A small-molecule ligand and the protein it binds are described below.
Small molecule (SMILES): CC(=O)N[C@@H]1[C@@H](O)[C@H](O)[C@@H](CO)O[C@H]1O

Sequence of chain 1.D:
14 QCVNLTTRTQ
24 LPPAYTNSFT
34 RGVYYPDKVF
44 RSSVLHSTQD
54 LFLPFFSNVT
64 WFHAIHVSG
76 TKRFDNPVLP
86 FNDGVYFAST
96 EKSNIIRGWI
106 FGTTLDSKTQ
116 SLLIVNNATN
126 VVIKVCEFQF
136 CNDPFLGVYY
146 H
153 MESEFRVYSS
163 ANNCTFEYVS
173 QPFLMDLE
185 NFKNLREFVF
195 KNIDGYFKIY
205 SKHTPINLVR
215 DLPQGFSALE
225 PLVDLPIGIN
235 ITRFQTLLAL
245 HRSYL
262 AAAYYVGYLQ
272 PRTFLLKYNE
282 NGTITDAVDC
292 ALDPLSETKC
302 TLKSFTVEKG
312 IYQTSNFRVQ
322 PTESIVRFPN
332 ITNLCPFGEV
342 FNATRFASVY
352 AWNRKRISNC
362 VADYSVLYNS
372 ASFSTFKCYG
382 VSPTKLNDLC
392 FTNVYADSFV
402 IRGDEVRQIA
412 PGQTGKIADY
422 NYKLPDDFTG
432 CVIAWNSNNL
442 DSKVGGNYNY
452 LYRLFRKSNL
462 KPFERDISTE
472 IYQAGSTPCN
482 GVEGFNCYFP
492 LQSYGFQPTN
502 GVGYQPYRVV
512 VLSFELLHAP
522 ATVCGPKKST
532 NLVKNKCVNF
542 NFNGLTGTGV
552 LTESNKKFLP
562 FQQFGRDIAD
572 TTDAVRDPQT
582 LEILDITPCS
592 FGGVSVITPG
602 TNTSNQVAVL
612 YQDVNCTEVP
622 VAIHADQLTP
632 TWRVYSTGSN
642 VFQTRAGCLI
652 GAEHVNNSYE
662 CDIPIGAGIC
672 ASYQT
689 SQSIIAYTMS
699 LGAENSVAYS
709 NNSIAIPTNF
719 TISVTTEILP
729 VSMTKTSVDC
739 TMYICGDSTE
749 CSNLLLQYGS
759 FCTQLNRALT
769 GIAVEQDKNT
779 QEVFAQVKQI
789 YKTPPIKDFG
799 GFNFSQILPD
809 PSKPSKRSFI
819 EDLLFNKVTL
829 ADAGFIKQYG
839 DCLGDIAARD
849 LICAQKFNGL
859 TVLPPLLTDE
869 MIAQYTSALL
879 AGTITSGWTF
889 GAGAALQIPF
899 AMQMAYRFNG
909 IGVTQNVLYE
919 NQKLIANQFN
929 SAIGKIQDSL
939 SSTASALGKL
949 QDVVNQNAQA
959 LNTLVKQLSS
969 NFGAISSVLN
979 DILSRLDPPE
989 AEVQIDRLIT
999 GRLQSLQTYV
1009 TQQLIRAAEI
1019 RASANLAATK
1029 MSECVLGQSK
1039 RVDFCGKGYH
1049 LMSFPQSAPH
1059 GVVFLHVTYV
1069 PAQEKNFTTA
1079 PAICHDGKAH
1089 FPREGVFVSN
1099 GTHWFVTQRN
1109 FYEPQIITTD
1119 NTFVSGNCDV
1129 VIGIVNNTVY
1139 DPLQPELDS

Binding-site contacts:
Ligand atom C3 contacts residue ASN657 of chain 1.D at 3.8 Å.
Ligand atom C2 contacts residue ASN657 of chain 1.D at 2.5 Å.
Ligand atom C5 contacts residue ASN657 of chain 1.D at 3.7 Å.
Ligand atom C7 contacts residue ASN657 of chain 1.D at 3.3 Å.
Ligand atom N2 contacts residue ASN657 of chain 1.D at 2.9 Å (h-bond).
Ligand atom O7 contacts residue ASN657 of chain 1.D at 3.3 Å (h-bond).
Ligand atom C4 contacts residue ASN657 of chain 1.D at 4.2 Å.
Ligand atom C8 contacts residue ASN657 of chain 1.D at 4.4 Å.
Ligand atom O5 contacts residue ASN657 of chain 1.D at 2.4 Å (h-bond).
Ligand atom C1 contacts residue ASN657 of chain 1.D at 1.4 Å.